Sequence of chain 1.A:
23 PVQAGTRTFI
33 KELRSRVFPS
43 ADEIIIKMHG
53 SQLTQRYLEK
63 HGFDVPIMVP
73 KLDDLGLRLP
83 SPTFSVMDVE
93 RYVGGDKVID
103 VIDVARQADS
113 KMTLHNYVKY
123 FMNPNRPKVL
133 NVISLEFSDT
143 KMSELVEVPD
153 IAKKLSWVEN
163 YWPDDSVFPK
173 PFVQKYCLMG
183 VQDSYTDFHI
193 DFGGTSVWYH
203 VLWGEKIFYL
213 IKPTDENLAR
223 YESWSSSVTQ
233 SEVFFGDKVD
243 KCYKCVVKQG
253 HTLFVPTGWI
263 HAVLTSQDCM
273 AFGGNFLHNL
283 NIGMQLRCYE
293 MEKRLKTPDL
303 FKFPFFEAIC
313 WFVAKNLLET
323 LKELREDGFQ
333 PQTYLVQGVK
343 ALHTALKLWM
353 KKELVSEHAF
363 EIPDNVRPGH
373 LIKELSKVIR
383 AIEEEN

Binding-site contacts:
Ligand atom C2 contacts residue TYR201 of chain 1.A at 3.2 Å (hydrophobic).
Ligand atom O2 contacts residue NI1 of chain 1.C at 4.1 Å.
Ligand atom O4 contacts residue VAL265 of chain 1.A at 3.8 Å.
Ligand atom C4 contacts residue THR188 of chain 1.A at 3.5 Å.
Ligand atom O1 contacts residue TYR201 of chain 1.A at 3.4 Å (h-bond).
Ligand atom O4 contacts residue ASN133 of chain 1.A at 3.2 Å (h-bond).
Ligand atom O1 contacts residue ASP193 of chain 1.A at 3.4 Å (salt-bridge).
Ligand atom O3 contacts residue LYS208 of chain 1.A at 3.2 Å.
Ligand atom C3 contacts residue NI1 of chain 1.C at 4.3 Å.
Ligand atom O1 contacts residue NI1 of chain 1.C at 2.2 Å (h-bond).
Ligand atom C5 contacts residue VAL265 of chain 1.A at 3.5 Å (hydrophobic).
Ligand atom O5 contacts residue HIS191 of chain 1.A at 3.1 Å (h-bond).
Ligand atom C1 contacts residue E671 of chain 1.H at 4.2 Å.
Ligand atom C3 contacts residue LEU180 of chain 1.A at 4.2 Å (hydrophobic).
Ligand atom C3 contacts residue VAL265 of chain 1.A at 3.9 Å (hydrophobic).
Ligand atom O5 contacts residue HIS263 of chain 1.A at 3.2 Å (h-bond).
Ligand atom O5 contacts residue TYR201 of chain 1.A at 4.0 Å.
Ligand atom C1 contacts residue TYR201 of chain 1.A at 3.1 Å (hydrophobic).
Ligand atom C5 contacts residue THR188 of chain 1.A at 3.5 Å.
Ligand atom C4 contacts residue ILE135 of chain 1.A at 4.2 Å (hydrophobic).
Ligand atom O3 contacts residue VAL265 of chain 1.A at 3.2 Å.
Ligand atom O1 contacts residue E671 of chain 1.H at 3.4 Å.
Ligand atom C1 contacts residue HIS191 of chain 1.A at 3.8 Å.
Ligand atom O2 contacts residue ILE135 of chain 1.A at 3.4 Å.
Ligand atom O3 contacts residue LEU180 of chain 1.A at 3.8 Å.
Ligand atom O4 contacts residue ILE135 of chain 1.A at 3.6 Å.
Ligand atom O1 contacts residue HIS191 of chain 1.A at 3.3 Å (h-bond).
Ligand atom C1 contacts residue NI1 of chain 1.C at 2.9 Å.
Ligand atom C2 contacts residue HIS263 of chain 1.A at 4.3 Å.
Ligand atom C5 contacts residue ILE135 of chain 1.A at 3.8 Å (hydrophobic).
Ligand atom O4 contacts residue THR188 of chain 1.A at 2.7 Å (h-bond).
Ligand atom O2 contacts residue TYR201 of chain 1.A at 3.6 Å (h-bond).
Ligand atom C4 contacts residue VAL265 of chain 1.A at 3.6 Å (hydrophobic).
Ligand atom C2 contacts residue NI1 of chain 1.C at 2.8 Å.
Ligand atom O5 contacts residue NI1 of chain 1.C at 2.2 Å (h-bond).
Ligand atom C5 contacts residue LYS208 of chain 1.A at 4.2 Å.
Ligand atom O5 contacts residue VAL265 of chain 1.A at 3.7 Å.
Ligand atom O2 contacts residue E671 of chain 1.H at 4.1 Å.
Ligand atom C2 contacts residue HIS191 of chain 1.A at 3.8 Å.
Ligand atom C3 contacts residue TYR201 of chain 1.A at 3.6 Å (hydrophobic).

The small molecule below binds the protein below.
Small molecule (SMILES): O=C(O)CCC(=O)C(=O)O